Sequence of chain 2.A:
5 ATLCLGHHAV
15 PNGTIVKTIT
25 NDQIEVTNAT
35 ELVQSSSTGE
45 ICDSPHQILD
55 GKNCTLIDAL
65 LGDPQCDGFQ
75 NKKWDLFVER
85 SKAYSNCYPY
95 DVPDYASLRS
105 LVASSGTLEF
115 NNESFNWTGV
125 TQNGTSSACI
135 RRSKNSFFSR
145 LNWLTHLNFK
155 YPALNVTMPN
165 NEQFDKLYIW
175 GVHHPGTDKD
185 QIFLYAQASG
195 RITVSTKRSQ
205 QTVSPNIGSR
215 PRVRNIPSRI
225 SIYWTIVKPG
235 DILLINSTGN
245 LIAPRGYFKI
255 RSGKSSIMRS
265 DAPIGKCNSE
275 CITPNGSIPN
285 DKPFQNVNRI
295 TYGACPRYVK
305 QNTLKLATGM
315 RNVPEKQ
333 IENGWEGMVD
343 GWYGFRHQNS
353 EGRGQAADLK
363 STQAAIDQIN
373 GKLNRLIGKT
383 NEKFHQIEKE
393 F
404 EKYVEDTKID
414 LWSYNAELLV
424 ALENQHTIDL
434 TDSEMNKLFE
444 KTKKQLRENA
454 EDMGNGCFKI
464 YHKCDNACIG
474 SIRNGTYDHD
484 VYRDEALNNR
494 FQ

Binding-site contacts:
Ligand atom O6 contacts residue TYR88 of chain 2.A at 3.3 Å (h-bond).
Ligand atom C1 contacts residue TYR88 of chain 2.A at 4.0 Å (hydrophobic).
Ligand atom C1 contacts residue ASN57 of chain 2.A at 1.4 Å.
Ligand atom C8 contacts residue ASN57 of chain 2.A at 4.3 Å.
Ligand atom N2 contacts residue ASN57 of chain 2.A at 2.9 Å (h-bond).
Ligand atom C8 contacts residue LYS56 of chain 2.A at 3.9 Å.
Ligand atom O5 contacts residue ASN57 of chain 2.A at 2.3 Å (h-bond).
Ligand atom C6 contacts residue TYR88 of chain 2.A at 3.7 Å (hydrophobic).
Ligand atom C5 contacts residue ASN57 of chain 2.A at 3.6 Å.
Ligand atom C7 contacts residue ASN57 of chain 2.A at 3.2 Å.
Ligand atom O5 contacts residue TYR88 of chain 2.A at 3.0 Å (h-bond).
Ligand atom C3 contacts residue ASN57 of chain 2.A at 3.8 Å.
Ligand atom O7 contacts residue ASN57 of chain 2.A at 3.2 Å (h-bond).
Ligand atom C4 contacts residue ASN57 of chain 2.A at 4.2 Å.
Ligand atom C2 contacts residue ASN57 of chain 2.A at 2.5 Å.
Ligand atom C5 contacts residue TYR88 of chain 2.A at 4.0 Å (hydrophobic).

A small-molecule ligand and the protein it binds are described below.
Small molecule (SMILES): CC(=O)N[C@@H]1[C@@H](O)[C@H](O)[C@@H](CO)O[C@H]1O